Binding-site contacts:
Ligand atom N2 contacts residue ASN801 of chain 1.B at 2.9 Å (h-bond).
Ligand atom C4 contacts residue ASN801 of chain 1.B at 4.3 Å.
Ligand atom C3 contacts residue ASN801 of chain 1.B at 3.8 Å.
Ligand atom C6 contacts residue SER803 of chain 1.B at 3.9 Å.
Ligand atom C8 contacts residue GLN804 of chain 1.B at 3.5 Å.
Ligand atom C7 contacts residue GLN804 of chain 1.B at 4.5 Å.
Ligand atom C2 contacts residue ASN801 of chain 1.B at 2.5 Å.
Ligand atom O7 contacts residue ASN801 of chain 1.B at 3.7 Å.
Ligand atom C6 contacts residue GLN804 of chain 1.B at 3.8 Å.
Ligand atom O6 contacts residue GLN804 of chain 1.B at 4.1 Å.
Ligand atom C5 contacts residue ASN801 of chain 1.B at 3.7 Å.
Ligand atom C1 contacts residue SER803 of chain 1.B at 3.4 Å.
Ligand atom C1 contacts residue ASN801 of chain 1.B at 1.4 Å.
Ligand atom O5 contacts residue ASN801 of chain 1.B at 2.4 Å (h-bond).
Ligand atom C7 contacts residue ASN801 of chain 1.B at 3.5 Å.
Ligand atom C5 contacts residue SER803 of chain 1.B at 3.3 Å.
Ligand atom C4 contacts residue SER803 of chain 1.B at 4.5 Å.
Ligand atom O5 contacts residue SER803 of chain 1.B at 3.3 Å (h-bond).

Sequence of chain 1.B:
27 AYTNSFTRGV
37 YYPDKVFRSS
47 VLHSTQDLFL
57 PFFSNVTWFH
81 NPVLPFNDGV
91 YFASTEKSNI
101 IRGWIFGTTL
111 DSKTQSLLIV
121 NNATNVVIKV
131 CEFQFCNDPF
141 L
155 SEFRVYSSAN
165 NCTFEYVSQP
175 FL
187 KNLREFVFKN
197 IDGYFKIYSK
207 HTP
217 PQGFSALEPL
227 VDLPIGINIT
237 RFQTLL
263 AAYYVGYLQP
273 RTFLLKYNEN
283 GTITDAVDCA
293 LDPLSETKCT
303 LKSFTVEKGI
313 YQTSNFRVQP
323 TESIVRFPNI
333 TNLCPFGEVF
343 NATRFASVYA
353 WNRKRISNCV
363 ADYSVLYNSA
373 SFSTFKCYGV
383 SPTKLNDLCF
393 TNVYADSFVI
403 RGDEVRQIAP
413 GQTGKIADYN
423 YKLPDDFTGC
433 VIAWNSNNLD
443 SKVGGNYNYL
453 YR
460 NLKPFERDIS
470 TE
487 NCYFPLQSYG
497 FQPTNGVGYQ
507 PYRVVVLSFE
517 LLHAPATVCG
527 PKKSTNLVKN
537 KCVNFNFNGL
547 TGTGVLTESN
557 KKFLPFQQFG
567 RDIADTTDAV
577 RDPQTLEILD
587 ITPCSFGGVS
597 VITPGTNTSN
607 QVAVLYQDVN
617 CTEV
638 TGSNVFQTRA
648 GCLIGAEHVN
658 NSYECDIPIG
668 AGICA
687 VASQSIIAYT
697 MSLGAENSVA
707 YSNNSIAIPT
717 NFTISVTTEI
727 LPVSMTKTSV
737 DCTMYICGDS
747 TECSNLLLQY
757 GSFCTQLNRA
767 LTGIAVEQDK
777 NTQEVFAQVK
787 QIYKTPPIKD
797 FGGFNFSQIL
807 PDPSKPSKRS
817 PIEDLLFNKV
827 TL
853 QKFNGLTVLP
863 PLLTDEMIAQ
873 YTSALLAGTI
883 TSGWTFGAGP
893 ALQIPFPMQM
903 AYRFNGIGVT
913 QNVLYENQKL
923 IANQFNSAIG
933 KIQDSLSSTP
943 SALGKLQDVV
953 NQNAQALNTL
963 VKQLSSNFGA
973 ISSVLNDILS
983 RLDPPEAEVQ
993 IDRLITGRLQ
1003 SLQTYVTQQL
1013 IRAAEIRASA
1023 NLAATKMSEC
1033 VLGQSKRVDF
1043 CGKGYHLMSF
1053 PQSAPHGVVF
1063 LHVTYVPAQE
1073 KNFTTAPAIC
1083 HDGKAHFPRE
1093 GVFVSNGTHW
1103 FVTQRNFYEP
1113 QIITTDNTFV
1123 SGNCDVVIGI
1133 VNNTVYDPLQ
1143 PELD

A protein and the small-molecule ligand that binds it are described below.
Small molecule (SMILES): CC(=O)N[C@H]1[C@H](O[C@H]2[C@H](O)[C@@H](NC(C)=O)CO[C@@H]2CO)O[C@H](CO)[C@@H](O)[C@@H]1O